Sequence of chain 1.I:
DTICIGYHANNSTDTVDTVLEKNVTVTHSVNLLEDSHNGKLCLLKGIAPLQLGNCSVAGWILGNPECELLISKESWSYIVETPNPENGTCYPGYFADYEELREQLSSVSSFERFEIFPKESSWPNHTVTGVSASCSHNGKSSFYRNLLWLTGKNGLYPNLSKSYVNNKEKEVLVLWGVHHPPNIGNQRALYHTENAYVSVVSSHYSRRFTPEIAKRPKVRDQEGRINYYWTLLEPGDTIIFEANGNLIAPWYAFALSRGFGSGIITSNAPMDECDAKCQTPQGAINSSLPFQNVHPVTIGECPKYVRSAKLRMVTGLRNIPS

The protein below binds the small molecule below.
Small molecule (SMILES): CC(=O)N[C@H]1[C@H](O[C@H]2[C@H](O)[C@@H](NC(C)=O)CO[C@@H]2CO)O[C@H](CO)[C@@H](O)[C@@H]1O

Binding-site contacts:
Ligand atom C7 contacts residue GLU83 of chain 1.I at 4.0 Å.
Ligand atom C7 contacts residue ASN81 of chain 1.I at 3.6 Å.
Ligand atom O7 contacts residue ASN81 of chain 1.I at 3.1 Å (h-bond).
Ligand atom O6 contacts residue GLU103 of chain 1.I at 2.9 Å (salt-bridge).
Ligand atom O7 contacts residue ARG237 of chain 1.I at 3.6 Å (salt-bridge).
Ligand atom C6 contacts residue GLU103 of chain 1.I at 3.5 Å.
Ligand atom O7 contacts residue CYS107 of chain 1.I at 3.5 Å.
Ligand atom C1 contacts residue GLU83 of chain 1.I at 4.0 Å.
Ligand atom O3 contacts residue ARG237 of chain 1.I at 3.1 Å (salt-bridge).
Ligand atom C2 contacts residue ARG237 of chain 1.I at 3.9 Å.
Ligand atom C2 contacts residue ASN104 of chain 1.I at 2.5 Å.
Ligand atom C8 contacts residue ARG237 of chain 1.I at 4.4 Å.
Ligand atom C8 contacts residue ASN81 of chain 1.I at 3.3 Å.
Ligand atom C8 contacts residue CYS152 of chain 1.I at 3.8 Å (hydrophobic).
Ligand atom C8 contacts residue PRO82 of chain 1.I at 4.1 Å (hydrophobic).
Ligand atom C4 contacts residue ASN104 of chain 1.I at 4.3 Å.
Ligand atom N2 contacts residue SER153 of chain 1.I at 4.5 Å.
Ligand atom C8 contacts residue SER151 of chain 1.I at 4.4 Å.
Ligand atom O5 contacts residue ASN104 of chain 1.I at 2.4 Å (h-bond).
Ligand atom C7 contacts residue ASN104 of chain 1.I at 3.3 Å.
Ligand atom C3 contacts residue ARG237 of chain 1.I at 4.2 Å.
Ligand atom N2 contacts residue ASN104 of chain 1.I at 3.0 Å (h-bond).
Ligand atom C8 contacts residue GLU83 of chain 1.I at 3.9 Å.
Ligand atom C1 contacts residue ASN104 of chain 1.I at 1.5 Å.
Ligand atom C5 contacts residue ASN104 of chain 1.I at 3.8 Å.
Ligand atom C2 contacts residue GLU83 of chain 1.I at 4.5 Å.
Ligand atom N2 contacts residue ASN81 of chain 1.I at 4.5 Å.
Ligand atom O7 contacts residue ASN104 of chain 1.I at 3.1 Å (h-bond).
Ligand atom N2 contacts residue ARG237 of chain 1.I at 3.8 Å.
Ligand atom C8 contacts residue CYS107 of chain 1.I at 3.8 Å (hydrophobic).
Ligand atom C8 contacts residue ASN104 of chain 1.I at 4.5 Å.
Ligand atom C7 contacts residue ARG237 of chain 1.I at 3.6 Å.
Ligand atom C3 contacts residue ASN104 of chain 1.I at 3.9 Å.
Ligand atom C8 contacts residue SER153 of chain 1.I at 3.9 Å.
Ligand atom O5 contacts residue GLU103 of chain 1.I at 4.1 Å.
Ligand atom C7 contacts residue CYS107 of chain 1.I at 4.1 Å (hydrophobic).
Ligand atom N2 contacts residue GLU83 of chain 1.I at 3.7 Å.
Ligand atom O6 contacts residue ARG237 of chain 1.I at 3.5 Å (salt-bridge).